Sequence of chain 1.A:
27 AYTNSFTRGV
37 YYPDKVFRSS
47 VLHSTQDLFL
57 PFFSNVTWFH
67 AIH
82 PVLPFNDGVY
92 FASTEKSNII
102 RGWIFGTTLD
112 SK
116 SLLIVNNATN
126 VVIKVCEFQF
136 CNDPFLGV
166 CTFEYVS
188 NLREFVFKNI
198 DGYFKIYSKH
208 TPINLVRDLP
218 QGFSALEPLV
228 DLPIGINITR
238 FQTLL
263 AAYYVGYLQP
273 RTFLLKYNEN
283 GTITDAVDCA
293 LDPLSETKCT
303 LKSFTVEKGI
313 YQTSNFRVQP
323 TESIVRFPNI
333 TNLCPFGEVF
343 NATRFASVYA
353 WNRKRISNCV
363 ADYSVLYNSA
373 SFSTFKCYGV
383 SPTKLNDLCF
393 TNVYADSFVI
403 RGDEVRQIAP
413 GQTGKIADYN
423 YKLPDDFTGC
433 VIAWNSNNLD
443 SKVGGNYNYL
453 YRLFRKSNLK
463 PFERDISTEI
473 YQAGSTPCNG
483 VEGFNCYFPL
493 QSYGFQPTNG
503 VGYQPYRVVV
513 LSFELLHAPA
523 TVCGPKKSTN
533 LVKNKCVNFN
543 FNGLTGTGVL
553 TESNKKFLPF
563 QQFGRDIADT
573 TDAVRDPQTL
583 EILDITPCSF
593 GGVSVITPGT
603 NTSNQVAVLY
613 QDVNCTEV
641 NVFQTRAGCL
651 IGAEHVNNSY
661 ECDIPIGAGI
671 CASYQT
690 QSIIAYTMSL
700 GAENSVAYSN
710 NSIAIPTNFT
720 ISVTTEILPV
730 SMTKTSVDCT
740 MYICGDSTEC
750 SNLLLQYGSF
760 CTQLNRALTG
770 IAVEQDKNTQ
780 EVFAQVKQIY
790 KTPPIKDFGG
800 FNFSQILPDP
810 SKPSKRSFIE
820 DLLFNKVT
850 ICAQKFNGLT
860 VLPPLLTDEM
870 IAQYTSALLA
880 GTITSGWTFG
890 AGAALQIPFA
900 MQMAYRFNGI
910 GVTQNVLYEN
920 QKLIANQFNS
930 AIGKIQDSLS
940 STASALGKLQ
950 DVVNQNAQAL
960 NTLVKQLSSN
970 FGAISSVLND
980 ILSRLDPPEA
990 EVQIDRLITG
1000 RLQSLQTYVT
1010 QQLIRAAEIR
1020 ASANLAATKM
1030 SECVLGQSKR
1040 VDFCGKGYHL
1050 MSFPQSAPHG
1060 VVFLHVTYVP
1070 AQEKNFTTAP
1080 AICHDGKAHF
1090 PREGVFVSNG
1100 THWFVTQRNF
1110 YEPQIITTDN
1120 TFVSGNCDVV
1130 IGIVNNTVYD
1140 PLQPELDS

A small-molecule ligand and the protein it binds are described below.
Small molecule (SMILES): CC(=O)N[C@H]1[C@H](O[C@H]2[C@H](O)[C@@H](NC(C)=O)CO[C@@H]2CO)O[C@H](CO)[C@@H](O)[C@@H]1O

Binding-site contacts:
Ligand atom O7 contacts residue ASN801 of chain 1.A at 3.1 Å (h-bond).
Ligand atom C6 contacts residue GLN804 of chain 1.A at 3.7 Å.
Ligand atom C1 contacts residue ASN801 of chain 1.A at 1.4 Å.
Ligand atom O5 contacts residue SER803 of chain 1.A at 3.6 Å (h-bond).
Ligand atom O5 contacts residue ASN801 of chain 1.A at 2.4 Å (h-bond).
Ligand atom C5 contacts residue ASN801 of chain 1.A at 3.7 Å.
Ligand atom C7 contacts residue ASN801 of chain 1.A at 3.2 Å.
Ligand atom C5 contacts residue SER803 of chain 1.A at 3.7 Å.
Ligand atom C3 contacts residue ASN801 of chain 1.A at 3.8 Å.
Ligand atom C1 contacts residue SER803 of chain 1.A at 3.2 Å.
Ligand atom C4 contacts residue ASN801 of chain 1.A at 4.2 Å.
Ligand atom O6 contacts residue GLN804 of chain 1.A at 2.4 Å (h-bond).
Ligand atom C8 contacts residue ASN801 of chain 1.A at 4.4 Å.
Ligand atom C2 contacts residue SER803 of chain 1.A at 4.2 Å.
Ligand atom O5 contacts residue GLN804 of chain 1.A at 4.3 Å.
Ligand atom C2 contacts residue ASN801 of chain 1.A at 2.5 Å.
Ligand atom N2 contacts residue ASN801 of chain 1.A at 2.9 Å (h-bond).
Ligand atom C3 contacts residue SER803 of chain 1.A at 4.4 Å.